Sequence of chain 1.B:
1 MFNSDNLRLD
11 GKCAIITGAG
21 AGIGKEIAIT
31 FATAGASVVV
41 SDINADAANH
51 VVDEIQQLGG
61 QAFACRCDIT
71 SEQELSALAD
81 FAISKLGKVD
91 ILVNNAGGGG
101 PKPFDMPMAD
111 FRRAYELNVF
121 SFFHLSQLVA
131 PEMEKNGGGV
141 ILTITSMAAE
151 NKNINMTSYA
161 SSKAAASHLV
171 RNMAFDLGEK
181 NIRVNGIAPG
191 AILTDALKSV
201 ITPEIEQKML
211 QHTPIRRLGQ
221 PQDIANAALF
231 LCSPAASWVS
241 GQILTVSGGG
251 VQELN

Binding-site contacts:
Ligand atom O7 contacts residue NAI1 of chain 1.F at 3.0 Å.
Ligand atom C4 contacts residue ALA148 of chain 1.B at 3.9 Å (hydrophobic).
Ligand atom O3 contacts residue GLU253 of chain 1.B at 4.0 Å.
Ligand atom C22 contacts residue GLY99 of chain 1.B at 3.9 Å.
Ligand atom C6 contacts residue PRO189 of chain 1.B at 3.8 Å (hydrophobic).
Ligand atom C14 contacts residue TYR159 of chain 1.B at 3.7 Å (hydrophobic).
Ligand atom C19 contacts residue LEU197 of chain 1.B at 3.6 Å (hydrophobic).
Ligand atom O3 contacts residue ALA148 of chain 1.B at 3.7 Å.
Ligand atom C21 contacts residue ALA196 of chain 1.B at 3.9 Å (hydrophobic).
Ligand atom C2 contacts residue GLN252 of chain 1.B at 3.8 Å.
Ligand atom C18 contacts residue LEU197 of chain 1.B at 3.7 Å (hydrophobic).
Ligand atom O7 contacts residue SER146 of chain 1.B at 2.6 Å (h-bond).
Ligand atom O3 contacts residue ASN151 of chain 1.B at 2.8 Å (h-bond).
Ligand atom O24 contacts residue GLY97 of chain 1.B at 3.8 Å.
Ligand atom C22 contacts residue GLY100 of chain 1.B at 3.9 Å.
Ligand atom C7 contacts residue SER146 of chain 1.B at 3.5 Å.
Ligand atom C3 contacts residue GLN252 of chain 1.B at 3.4 Å.
Ligand atom C8 contacts residue NAI1 of chain 1.F at 3.9 Å.
Ligand atom C15 contacts residue NAI1 of chain 1.F at 3.5 Å.
Ligand atom C1 contacts residue LEU254 of chain 1.B at 3.8 Å (hydrophobic).
Ligand atom C12 contacts residue VAL200 of chain 1.B at 3.9 Å (hydrophobic).
Ligand atom C6 contacts residue SER146 of chain 1.B at 3.9 Å.
Ligand atom C11 contacts residue LEU254 of chain 1.B at 3.9 Å (hydrophobic).
Ligand atom C24 contacts residue GLY99 of chain 1.B at 3.3 Å.
Ligand atom O24 contacts residue GLY98 of chain 1.B at 3.3 Å.
Ligand atom C1 contacts residue GLN252 of chain 1.B at 3.5 Å.
Ligand atom C18 contacts residue ALA196 of chain 1.B at 3.6 Å (hydrophobic).
Ligand atom C5 contacts residue GLN252 of chain 1.B at 3.9 Å.
Ligand atom C19 contacts residue MET209 of chain 1.B at 3.6 Å (hydrophobic).
Ligand atom C18 contacts residue VAL200 of chain 1.B at 3.7 Å (hydrophobic).
Ligand atom C6 contacts residue NAI1 of chain 1.F at 3.5 Å.
Ligand atom C7 contacts residue NAI1 of chain 1.F at 3.2 Å.
Ligand atom O7 contacts residue TYR159 of chain 1.B at 2.9 Å (h-bond).
Ligand atom C2 contacts residue MET156 of chain 1.B at 3.9 Å (hydrophobic).
Ligand atom N25 contacts residue GLY99 of chain 1.B at 3.3 Å (h-bond).
Ligand atom C16 contacts residue TYR159 of chain 1.B at 3.8 Å (hydrophobic).
Ligand atom C3 contacts residue ASN151 of chain 1.B at 3.5 Å.
Ligand atom C1 contacts residue GLU253 of chain 1.B at 4.0 Å.
Ligand atom O24 contacts residue GLY99 of chain 1.B at 3.2 Å (h-bond).
Ligand atom C15 contacts residue TYR159 of chain 1.B at 3.5 Å (hydrophobic).

A protein and the small-molecule ligand that binds it are described below.
Small molecule (SMILES): C[C@H](CCC(=O)NCC(=O)O)[C@H]1CC[C@H]2[C@@H]3C(O)C[C@@H]4C[C@H](O)CC[C@]4(C)[C@H]3CC[C@]12C